Binding-site contacts:
Ligand atom O2 contacts residue THR209 of chain 1.A at 3.5 Å (h-bond).
Ligand atom O4P contacts residue LEU36 of chain 1.A at 2.7 Å (h-bond).
Ligand atom O3P contacts residue MG1 of chain 1.C at 2.1 Å.
Ligand atom O2P contacts residue ASN249 of chain 1.A at 3.1 Å (h-bond).
Ligand atom O3P contacts residue ALA35 of chain 1.A at 3.7 Å.
Ligand atom O3P contacts residue LYS223 of chain 1.A at 4.2 Å.
Ligand atom O1 contacts residue ASP37 of chain 1.A at 4.2 Å.
Ligand atom C1 contacts residue GLU160 of chain 1.A at 3.9 Å.
Ligand atom C3 contacts residue ASP37 of chain 1.A at 3.8 Å.
Ligand atom P contacts residue LEU36 of chain 1.A at 3.8 Å.
Ligand atom O3P contacts residue LEU36 of chain 1.A at 3.9 Å.
Ligand atom O2 contacts residue PHE210 of chain 1.A at 3.6 Å.
Ligand atom P contacts residue MG1 of chain 1.C at 3.6 Å.
Ligand atom O4P contacts residue THR69 of chain 1.A at 2.7 Å (h-bond).
Ligand atom P contacts residue THR69 of chain 1.A at 3.4 Å.
Ligand atom O4P contacts residue ALA68 of chain 1.A at 4.0 Å.
Ligand atom O2 contacts residue TYR213 of chain 1.A at 3.6 Å.
Ligand atom O4P contacts residue ASP37 of chain 1.A at 3.6 Å (salt-bridge).
Ligand atom C3 contacts residue MG1 of chain 1.C at 4.1 Å.
Ligand atom O2P contacts residue LYS223 of chain 1.A at 2.8 Å (salt-bridge).
Ligand atom O1 contacts residue GLU160 of chain 1.A at 2.9 Å (salt-bridge).
Ligand atom O4P contacts residue LYS223 of chain 1.A at 4.2 Å.
Ligand atom O3P contacts residue ASP37 of chain 1.A at 3.0 Å (salt-bridge).
Ligand atom C1 contacts residue TYR213 of chain 1.A at 4.2 Å (hydrophobic).
Ligand atom P contacts residue GLY70 of chain 1.A at 4.0 Å.
Ligand atom O1P contacts residue THR69 of chain 1.A at 3.5 Å (h-bond).
Ligand atom O1P contacts residue ASP37 of chain 1.A at 3.4 Å (salt-bridge).
Ligand atom P contacts residue ASP37 of chain 1.A at 4.1 Å.
Ligand atom O3P contacts residue ASP246 of chain 1.A at 4.0 Å.
Ligand atom O2 contacts residue GLU215 of chain 1.A at 3.2 Å (salt-bridge).
Ligand atom C1 contacts residue ARG71 of chain 1.A at 3.9 Å.
Ligand atom O2P contacts residue THR69 of chain 1.A at 3.4 Å.
Ligand atom O1 contacts residue TYR213 of chain 1.A at 3.4 Å.
Ligand atom C1 contacts residue ASP37 of chain 1.A at 3.5 Å.
Ligand atom O1 contacts residue ARG71 of chain 1.A at 4.2 Å.
Ligand atom C2 contacts residue ASP37 of chain 1.A at 4.2 Å.
Ligand atom O4P contacts residue ALA35 of chain 1.A at 3.8 Å.
Ligand atom P contacts residue LYS223 of chain 1.A at 3.8 Å.
Ligand atom O2P contacts residue GLY70 of chain 1.A at 3.0 Å (h-bond).
Ligand atom C2 contacts residue GLU215 of chain 1.A at 4.2 Å.

Sequence of chain 1.A:
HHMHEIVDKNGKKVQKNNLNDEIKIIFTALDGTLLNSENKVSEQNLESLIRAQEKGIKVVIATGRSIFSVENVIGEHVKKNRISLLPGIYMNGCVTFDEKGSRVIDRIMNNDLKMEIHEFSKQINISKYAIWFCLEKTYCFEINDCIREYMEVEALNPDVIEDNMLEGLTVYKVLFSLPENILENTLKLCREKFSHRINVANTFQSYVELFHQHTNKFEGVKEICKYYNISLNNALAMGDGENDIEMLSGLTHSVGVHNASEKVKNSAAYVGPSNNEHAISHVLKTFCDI

A protein and the small-molecule ligand that binds it are described below.
Small molecule (SMILES): O=C[C@H](O)COP(=O)(O)O